Sequence of chain 1.B:
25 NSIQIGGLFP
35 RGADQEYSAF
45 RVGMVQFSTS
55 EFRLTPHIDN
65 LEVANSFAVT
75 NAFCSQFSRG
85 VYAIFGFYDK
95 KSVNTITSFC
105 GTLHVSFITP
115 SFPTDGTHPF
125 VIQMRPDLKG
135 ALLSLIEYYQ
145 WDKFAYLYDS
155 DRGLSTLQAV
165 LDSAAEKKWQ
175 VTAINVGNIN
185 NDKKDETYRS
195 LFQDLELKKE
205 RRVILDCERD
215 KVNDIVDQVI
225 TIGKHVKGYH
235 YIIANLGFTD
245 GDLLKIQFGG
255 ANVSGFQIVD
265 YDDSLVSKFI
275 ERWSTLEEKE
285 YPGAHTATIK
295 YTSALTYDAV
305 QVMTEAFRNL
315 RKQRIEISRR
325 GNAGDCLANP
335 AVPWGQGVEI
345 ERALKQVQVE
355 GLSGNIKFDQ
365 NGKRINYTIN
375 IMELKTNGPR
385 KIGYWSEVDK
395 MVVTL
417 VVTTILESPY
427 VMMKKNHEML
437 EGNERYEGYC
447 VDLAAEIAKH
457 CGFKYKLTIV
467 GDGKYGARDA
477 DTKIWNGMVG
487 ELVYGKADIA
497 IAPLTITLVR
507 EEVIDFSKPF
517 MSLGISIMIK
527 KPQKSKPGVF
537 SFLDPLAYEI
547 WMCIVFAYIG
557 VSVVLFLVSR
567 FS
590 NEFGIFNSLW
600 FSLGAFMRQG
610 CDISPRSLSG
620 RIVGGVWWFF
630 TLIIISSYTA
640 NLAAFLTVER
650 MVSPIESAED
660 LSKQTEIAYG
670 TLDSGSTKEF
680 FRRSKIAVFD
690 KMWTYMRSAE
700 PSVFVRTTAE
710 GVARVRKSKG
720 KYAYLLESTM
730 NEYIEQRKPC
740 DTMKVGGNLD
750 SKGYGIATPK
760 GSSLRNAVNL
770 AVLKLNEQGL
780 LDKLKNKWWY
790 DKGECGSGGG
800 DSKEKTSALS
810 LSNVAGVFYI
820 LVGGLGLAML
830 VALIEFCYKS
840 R

Sequence of chain 1.A:
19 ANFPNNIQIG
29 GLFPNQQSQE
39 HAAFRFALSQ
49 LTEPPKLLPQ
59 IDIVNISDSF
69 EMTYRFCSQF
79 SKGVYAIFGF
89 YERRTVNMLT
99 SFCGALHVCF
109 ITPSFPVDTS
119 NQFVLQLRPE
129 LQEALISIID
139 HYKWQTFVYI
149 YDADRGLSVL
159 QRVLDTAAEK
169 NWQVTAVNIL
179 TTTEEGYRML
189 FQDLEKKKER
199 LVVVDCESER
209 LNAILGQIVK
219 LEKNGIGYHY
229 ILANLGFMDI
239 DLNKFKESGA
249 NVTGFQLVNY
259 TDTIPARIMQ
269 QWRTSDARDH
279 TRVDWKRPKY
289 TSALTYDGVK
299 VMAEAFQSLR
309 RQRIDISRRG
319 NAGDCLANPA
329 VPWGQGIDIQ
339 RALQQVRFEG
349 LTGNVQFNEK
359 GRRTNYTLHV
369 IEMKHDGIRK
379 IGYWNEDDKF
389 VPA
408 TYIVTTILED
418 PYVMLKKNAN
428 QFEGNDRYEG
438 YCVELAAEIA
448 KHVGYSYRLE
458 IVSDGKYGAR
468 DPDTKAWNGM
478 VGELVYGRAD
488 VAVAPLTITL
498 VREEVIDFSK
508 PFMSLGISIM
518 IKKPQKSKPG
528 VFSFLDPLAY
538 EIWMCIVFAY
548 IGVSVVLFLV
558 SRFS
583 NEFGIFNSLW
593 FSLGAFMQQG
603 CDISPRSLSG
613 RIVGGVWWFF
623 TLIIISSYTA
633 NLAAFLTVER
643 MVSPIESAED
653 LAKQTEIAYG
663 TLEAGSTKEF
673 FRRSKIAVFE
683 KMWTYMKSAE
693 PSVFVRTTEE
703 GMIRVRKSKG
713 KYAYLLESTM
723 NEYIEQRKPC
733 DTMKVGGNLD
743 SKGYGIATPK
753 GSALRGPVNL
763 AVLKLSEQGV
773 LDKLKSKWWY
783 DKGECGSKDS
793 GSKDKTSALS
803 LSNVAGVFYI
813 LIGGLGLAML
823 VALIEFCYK

A protein and the small-molecule ligand that binds it are described below.
Small molecule (SMILES): CC(=O)N[C@H]1[C@H](O[C@H]2[C@H](O)[C@@H](NC(C)=O)CO[C@@H]2CO)O[C@H](CO)[C@@H](O)[C@@H]1O

Binding-site contacts:
Ligand atom C6 contacts residue SER65 of chain 1.A at 3.7 Å.
Ligand atom C5 contacts residue ASN63 of chain 1.A at 3.7 Å.
Ligand atom O5 contacts residue SER65 of chain 1.A at 4.0 Å.
Ligand atom O5 contacts residue ASN63 of chain 1.A at 2.4 Å (h-bond).
Ligand atom O6 contacts residue ASP66 of chain 1.A at 3.8 Å.
Ligand atom O7 contacts residue ASN63 of chain 1.A at 3.5 Å (h-bond).
Ligand atom C5 contacts residue SER65 of chain 1.A at 4.1 Å.
Ligand atom C8 contacts residue HIS122 of chain 1.B at 3.6 Å.
Ligand atom C8 contacts residue ASN63 of chain 1.A at 4.5 Å.
Ligand atom C1 contacts residue SER65 of chain 1.A at 4.1 Å.
Ligand atom C3 contacts residue ASN63 of chain 1.A at 3.8 Å.
Ligand atom C1 contacts residue ASN63 of chain 1.A at 1.4 Å.
Ligand atom C6 contacts residue ASP66 of chain 1.A at 4.3 Å.
Ligand atom N2 contacts residue ASN63 of chain 1.A at 2.9 Å (h-bond).
Ligand atom O5 contacts residue ASP66 of chain 1.A at 3.9 Å.
Ligand atom C2 contacts residue ASN63 of chain 1.A at 2.5 Å.
Ligand atom C4 contacts residue ASN63 of chain 1.A at 4.2 Å.
Ligand atom C7 contacts residue ASN63 of chain 1.A at 3.4 Å.